Sequence of chain 2.A:
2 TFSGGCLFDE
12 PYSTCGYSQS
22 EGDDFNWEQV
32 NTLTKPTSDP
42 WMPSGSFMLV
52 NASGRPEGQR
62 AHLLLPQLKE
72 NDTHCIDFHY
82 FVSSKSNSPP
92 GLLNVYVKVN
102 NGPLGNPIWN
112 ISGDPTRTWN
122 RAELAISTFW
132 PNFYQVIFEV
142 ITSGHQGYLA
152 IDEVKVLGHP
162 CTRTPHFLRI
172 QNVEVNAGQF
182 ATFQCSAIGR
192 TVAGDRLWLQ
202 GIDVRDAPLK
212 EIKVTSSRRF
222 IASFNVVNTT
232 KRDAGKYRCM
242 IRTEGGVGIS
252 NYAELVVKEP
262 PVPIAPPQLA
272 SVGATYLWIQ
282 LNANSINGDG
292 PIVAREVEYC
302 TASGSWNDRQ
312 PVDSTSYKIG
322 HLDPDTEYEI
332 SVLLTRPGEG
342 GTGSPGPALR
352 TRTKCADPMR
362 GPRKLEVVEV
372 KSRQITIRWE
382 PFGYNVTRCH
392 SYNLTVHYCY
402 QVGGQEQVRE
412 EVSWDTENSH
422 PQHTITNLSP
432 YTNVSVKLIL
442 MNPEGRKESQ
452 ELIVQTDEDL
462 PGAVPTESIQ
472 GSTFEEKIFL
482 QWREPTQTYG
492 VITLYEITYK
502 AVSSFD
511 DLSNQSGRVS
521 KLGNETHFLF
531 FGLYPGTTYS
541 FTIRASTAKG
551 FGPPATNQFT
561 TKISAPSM

The protein below binds the small molecule below.
Small molecule (SMILES): CC(=O)N[C@@H]1[C@@H](O)[C@H](O)[C@@H](CO)O[C@H]1O

Binding-site contacts:
Ligand atom C3 contacts residue ASN394 of chain 2.A at 3.8 Å.
Ligand atom N2 contacts residue MET442 of chain 2.A at 3.7 Å.
Ligand atom O4 contacts residue PRO444 of chain 2.A at 3.5 Å (h-bond).
Ligand atom C5 contacts residue MET442 of chain 2.A at 4.5 Å (hydrophobic).
Ligand atom O6 contacts residue TYR393 of chain 2.A at 3.1 Å (h-bond).
Ligand atom C6 contacts residue TYR393 of chain 2.A at 4.2 Å (hydrophobic).
Ligand atom C2 contacts residue ASN394 of chain 2.A at 2.6 Å.
Ligand atom C6 contacts residue PRO444 of chain 2.A at 4.2 Å (hydrophobic).
Ligand atom C5 contacts residue TYR393 of chain 2.A at 4.4 Å (hydrophobic).
Ligand atom C3 contacts residue MET442 of chain 2.A at 4.0 Å (hydrophobic).
Ligand atom C4 contacts residue ASN394 of chain 2.A at 4.3 Å.
Ligand atom C8 contacts residue MET442 of chain 2.A at 3.8 Å (hydrophobic).
Ligand atom C5 contacts residue ASN394 of chain 2.A at 3.6 Å.
Ligand atom C7 contacts residue ASN394 of chain 2.A at 4.0 Å.
Ligand atom O7 contacts residue ASN394 of chain 2.A at 4.3 Å.
Ligand atom C6 contacts residue SER392 of chain 2.A at 4.5 Å.
Ligand atom O4 contacts residue ASN443 of chain 2.A at 3.6 Å.
Ligand atom N2 contacts residue ASN394 of chain 2.A at 3.0 Å (h-bond).
Ligand atom O5 contacts residue TYR393 of chain 2.A at 4.1 Å.
Ligand atom O3 contacts residue MET442 of chain 2.A at 3.7 Å.
Ligand atom C7 contacts residue MET442 of chain 2.A at 4.3 Å (hydrophobic).
Ligand atom O6 contacts residue ASN394 of chain 2.A at 4.4 Å.
Ligand atom O6 contacts residue PRO444 of chain 2.A at 3.6 Å.
Ligand atom O6 contacts residue SER392 of chain 2.A at 3.1 Å (h-bond).
Ligand atom O6 contacts residue ASN443 of chain 2.A at 4.2 Å.
Ligand atom C1 contacts residue ASN394 of chain 2.A at 1.4 Å.
Ligand atom O5 contacts residue ASN394 of chain 2.A at 2.4 Å (h-bond).